Binding-site contacts:
Ligand atom N12 contacts residue IC61 of chain 1.L at 0.6 Å (h-bond).
Ligand atom C19 contacts residue IC61 of chain 1.L at 2.6 Å.
Ligand atom C14 contacts residue TYR53 of chain 1.B at 3.8 Å (hydrophobic).
Ligand atom N2 contacts residue ALA330 of chain 1.B at 3.4 Å.
Ligand atom C17 contacts residue IC61 of chain 1.L at 2.2 Å.
Ligand atom C3 contacts residue IC61 of chain 1.L at 0.9 Å.
Ligand atom C8 contacts residue IC61 of chain 1.L at 0.7 Å.
Ligand atom C10 contacts residue IC61 of chain 1.L at 0.5 Å.
Ligand atom C20 contacts residue IC61 of chain 1.L at 3.8 Å.
Ligand atom O16 contacts residue IC61 of chain 1.L at 0.6 Å (h-bond).
Ligand atom C09 contacts residue IC61 of chain 1.L at 0.9 Å.
Ligand atom C14 contacts residue IC61 of chain 1.L at 1.2 Å.
Ligand atom C20 contacts residue MET187 of chain 1.B at 3.4 Å (hydrophobic).
Ligand atom C13 contacts residue IC61 of chain 1.L at 1.6 Å.
Ligand atom C17 contacts residue VAL28 of chain 1.B at 3.5 Å (hydrophobic).
Ligand atom C6 contacts residue 4MN1 of chain 1.K at 3.7 Å.
Ligand atom C3 contacts residue ALA330 of chain 1.B at 3.6 Å (hydrophobic).
Ligand atom C7 contacts residue IC61 of chain 1.L at 0.2 Å.
Ligand atom C3 contacts residue HOA1 of chain 1.I at 3.5 Å.
Ligand atom N5 contacts residue IC61 of chain 1.L at 1.0 Å.
Ligand atom C11 contacts residue IC61 of chain 1.L at 1.1 Å.
Ligand atom N2 contacts residue HEM1 of chain 1.H at 3.7 Å.
Ligand atom C21 contacts residue LEU190 of chain 1.B at 3.5 Å (hydrophobic).
Ligand atom N2 contacts residue IC61 of chain 1.L at 1.2 Å (h-bond).
Ligand atom C6 contacts residue IC61 of chain 1.L at 1.1 Å.
Ligand atom C8 contacts residue LEU439 of chain 1.B at 3.2 Å (hydrophobic).
Ligand atom C20 contacts residue PRO27 of chain 1.B at 3.7 Å (hydrophobic).
Ligand atom C1 contacts residue IC61 of chain 1.L at 0.2 Å.
Ligand atom O24 contacts residue IC61 of chain 1.L at 1.3 Å.
Ligand atom C1 contacts residue 4MN1 of chain 1.K at 3.7 Å.
Ligand atom O15 contacts residue TYR53 of chain 1.B at 2.6 Å (h-bond).
Ligand atom C18 contacts residue IC61 of chain 1.L at 2.5 Å.
Ligand atom C09 contacts residue ALA332 of chain 1.B at 3.8 Å (hydrophobic).
Ligand atom O24 contacts residue ALA332 of chain 1.B at 3.4 Å.
Ligand atom C23 contacts residue IC61 of chain 1.L at 3.0 Å.
Ligand atom C4 contacts residue IC61 of chain 1.L at 0.7 Å.
Ligand atom C21 contacts residue PRO27 of chain 1.B at 3.7 Å (hydrophobic).
Ligand atom N2 contacts residue HOA1 of chain 1.I at 2.9 Å (h-bond).
Ligand atom C3 contacts residue HEM1 of chain 1.H at 3.4 Å.
Ligand atom O15 contacts residue IC61 of chain 1.L at 2.3 Å (h-bond).

A small-molecule ligand and the protein it binds are described below.
Small molecule (SMILES): O=C(CCCCCn1ccnc1)N[C@@H](Cc1ccccc1)C(=O)O

Sequence of chain 1.B:
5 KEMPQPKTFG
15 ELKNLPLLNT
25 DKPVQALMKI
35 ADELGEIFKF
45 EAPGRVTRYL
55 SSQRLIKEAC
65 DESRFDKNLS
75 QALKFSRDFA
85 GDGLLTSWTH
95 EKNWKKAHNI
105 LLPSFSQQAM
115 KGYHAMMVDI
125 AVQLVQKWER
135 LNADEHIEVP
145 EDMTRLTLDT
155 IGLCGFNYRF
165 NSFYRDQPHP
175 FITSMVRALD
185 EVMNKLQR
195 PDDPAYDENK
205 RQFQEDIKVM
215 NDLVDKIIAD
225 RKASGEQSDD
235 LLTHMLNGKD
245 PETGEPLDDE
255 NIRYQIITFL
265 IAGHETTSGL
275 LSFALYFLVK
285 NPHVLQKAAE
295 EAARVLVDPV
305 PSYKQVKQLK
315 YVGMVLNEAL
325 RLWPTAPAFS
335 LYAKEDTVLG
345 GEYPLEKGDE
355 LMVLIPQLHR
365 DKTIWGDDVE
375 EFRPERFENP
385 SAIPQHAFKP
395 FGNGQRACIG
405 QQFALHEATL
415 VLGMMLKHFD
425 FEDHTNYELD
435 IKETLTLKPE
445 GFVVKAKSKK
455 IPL